Sequence of chain 1.C:
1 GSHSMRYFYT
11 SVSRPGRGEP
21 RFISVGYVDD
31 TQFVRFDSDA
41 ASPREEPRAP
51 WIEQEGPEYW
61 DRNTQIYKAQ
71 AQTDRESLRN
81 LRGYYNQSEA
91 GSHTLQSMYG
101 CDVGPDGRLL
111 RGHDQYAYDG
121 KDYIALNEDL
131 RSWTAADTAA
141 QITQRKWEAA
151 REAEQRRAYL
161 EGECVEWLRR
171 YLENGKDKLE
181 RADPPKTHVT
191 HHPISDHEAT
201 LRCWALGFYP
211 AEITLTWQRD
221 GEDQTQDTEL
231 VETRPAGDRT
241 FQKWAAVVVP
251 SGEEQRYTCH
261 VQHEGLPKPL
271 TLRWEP

Binding-site contacts:
Ligand atom CD2 contacts residue ARG156 of chain 1.C at 3.5 Å.
Ligand atom N contacts residue GLN70 of chain 1.C at 2.8 Å (h-bond).
Ligand atom C contacts residue TYR7 of chain 1.C at 3.2 Å (hydrophobic).
Ligand atom C contacts residue TYR99 of chain 1.C at 3.6 Å (hydrophobic).
Ligand atom O contacts residue TYR159 of chain 1.C at 2.6 Å (h-bond).
Ligand atom OXT contacts residue THR143 of chain 1.C at 2.5 Å (h-bond).
Ligand atom O contacts residue THR73 of chain 1.C at 3.4 Å.
Ligand atom C contacts residue THR143 of chain 1.C at 3.5 Å.
Ligand atom CA contacts residue GLN70 of chain 1.C at 3.6 Å.
Ligand atom N contacts residue TYR7 of chain 1.C at 3.0 Å (h-bond).
Ligand atom CD2 contacts residue TYR123 of chain 1.C at 3.5 Å (hydrophobic).
Ligand atom O contacts residue ASN80 of chain 1.C at 3.0 Å (h-bond).
Ligand atom CD contacts residue ASN63 of chain 1.C at 3.4 Å.
Ligand atom CA contacts residue TYR7 of chain 1.C at 3.0 Å (hydrophobic).
Ligand atom O contacts residue GLN70 of chain 1.C at 2.9 Å (h-bond).
Ligand atom CD contacts residue TYR7 of chain 1.C at 3.6 Å (hydrophobic).
Ligand atom N contacts residue TYR171 of chain 1.C at 2.7 Å (h-bond).
Ligand atom N contacts residue TYR99 of chain 1.C at 2.9 Å (h-bond).
Ligand atom CE1 contacts residue ASP114 of chain 1.C at 3.6 Å.
Ligand atom CD1 contacts residue ASN80 of chain 1.C at 3.4 Å.
Ligand atom O contacts residue TRP147 of chain 1.C at 3.2 Å (h-bond).
Ligand atom CB contacts residue ARG156 of chain 1.C at 3.5 Å.
Ligand atom OG contacts residue ASN63 of chain 1.C at 2.8 Å (h-bond).
Ligand atom CG contacts residue ARG156 of chain 1.C at 3.6 Å.
Ligand atom OH contacts residue LYS146 of chain 1.C at 3.6 Å.
Ligand atom N contacts residue SER77 of chain 1.C at 3.1 Å (h-bond).
Ligand atom OXT contacts residue TYR84 of chain 1.C at 3.1 Å (h-bond).
Ligand atom O contacts residue THR73 of chain 1.C at 2.9 Å (h-bond).
Ligand atom O contacts residue TYR99 of chain 1.C at 3.4 Å (h-bond).
Ligand atom CB contacts residue TYR159 of chain 1.C at 3.5 Å (hydrophobic).
Ligand atom N contacts residue TYR7 of chain 1.C at 3.3 Å (h-bond).
Ligand atom CD1 contacts residue SER77 of chain 1.C at 3.5 Å.
Ligand atom CB contacts residue TYR99 of chain 1.C at 3.1 Å (hydrophobic).
Ligand atom CB contacts residue TYR9 of chain 1.C at 3.5 Å (hydrophobic).
Ligand atom NE2 contacts residue ASP114 of chain 1.C at 3.4 Å (salt-bridge).
Ligand atom CA contacts residue TYR99 of chain 1.C at 3.2 Å (hydrophobic).
Ligand atom CE1 contacts residue TYR99 of chain 1.C at 3.4 Å (hydrophobic).
Ligand atom O contacts residue TYR84 of chain 1.C at 3.5 Å (h-bond).
Ligand atom CA contacts residue TYR171 of chain 1.C at 3.5 Å (hydrophobic).
Ligand atom CD2 contacts residue TRP147 of chain 1.C at 3.6 Å (hydrophobic).

A small-molecule ligand and the protein it binds are described below.
Small molecule (SMILES): CC(C)C[C@H](NC(=O)[C@H](Cc1ccc(O)cc1)NC(=O)[C@H](Cc1ccc(O)cc1)NC(=O)[C@H](Cc1ccccc1)NC(=O)[C@H](CC1=NC=NC1)NC(=O)[C@H](CC(C)C)NC(=O)[C@H](CCCCN)NC(=O)[C@@H]1CCCN1C(=O)[C@@H](N)CO)C(=O)O